The protein below binds the small molecule below.
Small molecule (SMILES): COc1cc(O)c([C@@H](CC(=O)N2C[C@H](C)C[C@H](C)C2)c2ccc3c(c2)OCO3)c(OC)c1

Binding-site contacts:
Ligand atom C23 contacts residue ALA67 of chain 1.A at 3.8 Å (hydrophobic).
Ligand atom C13 contacts residue MET105 of chain 1.A at 3.9 Å (hydrophobic).
Ligand atom C24 contacts residue PHE118 of chain 1.A at 3.9 Å (hydrophobic).
Ligand atom C7 contacts residue PHE118 of chain 1.A at 4.2 Å (hydrophobic).
Ligand atom O3 contacts residue GLN26 of chain 1.A at 4.0 Å.
Ligand atom C4 contacts residue HIS219 of chain 1.A at 3.2 Å.
Ligand atom O1 contacts residue CYS60 of chain 1.A at 4.0 Å.
Ligand atom C16 contacts residue PHE118 of chain 1.A at 3.7 Å (hydrophobic).
Ligand atom O5 contacts residue HIS63 of chain 1.A at 3.6 Å.
Ligand atom C18 contacts residue HIS63 of chain 1.A at 3.6 Å.
Ligand atom C7 contacts residue CYS60 of chain 1.A at 4.0 Å (hydrophobic).
Ligand atom O1 contacts residue HIS219 of chain 1.A at 3.0 Å (h-bond).
Ligand atom C25 contacts residue SER144 of chain 1.A at 4.2 Å.
Ligand atom C3 contacts residue PHE128 of chain 1.A at 4.1 Å (hydrophobic).
Ligand atom O2 contacts residue MET105 of chain 1.A at 4.0 Å.
Ligand atom C25 contacts residue ILE140 of chain 1.A at 3.7 Å (hydrophobic).
Ligand atom C14 contacts residue MET105 of chain 1.A at 3.9 Å (hydrophobic).
Ligand atom C7 contacts residue PHE128 of chain 1.A at 3.6 Å (hydrophobic).
Ligand atom C17 contacts residue MET105 of chain 1.A at 3.8 Å (hydrophobic).
Ligand atom O5 contacts residue GLN26 of chain 1.A at 4.2 Å.
Ligand atom C18 contacts residue PHE118 of chain 1.A at 3.8 Å (hydrophobic).
Ligand atom C20 contacts residue MET105 of chain 1.A at 3.6 Å (hydrophobic).
Ligand atom C22 contacts residue ILE140 of chain 1.A at 4.2 Å (hydrophobic).
Ligand atom C23 contacts residue HIS63 of chain 1.A at 3.8 Å.
Ligand atom O4 contacts residue HIS219 of chain 1.A at 3.6 Å (h-bond).
Ligand atom C24 contacts residue VAL116 of chain 1.A at 4.1 Å (hydrophobic).
Ligand atom C23 contacts residue GLN26 of chain 1.A at 3.3 Å.
Ligand atom C21 contacts residue MET105 of chain 1.A at 4.2 Å (hydrophobic).
Ligand atom O3 contacts residue HIS63 of chain 1.A at 4.1 Å.
Ligand atom O3 contacts residue ALA67 of chain 1.A at 3.5 Å.
Ligand atom O6 contacts residue MET105 of chain 1.A at 3.6 Å.
Ligand atom C25 contacts residue MET105 of chain 1.A at 3.6 Å (hydrophobic).
Ligand atom N1 contacts residue HIS219 of chain 1.A at 3.8 Å.
Ligand atom O6 contacts residue LEU102 of chain 1.A at 3.7 Å.
Ligand atom C8 contacts residue HIS219 of chain 1.A at 3.7 Å.
Ligand atom O6 contacts residue ILE140 of chain 1.A at 3.4 Å.
Ligand atom C1 contacts residue PHE128 of chain 1.A at 3.7 Å (hydrophobic).
Ligand atom C19 contacts residue HIS63 of chain 1.A at 3.6 Å.
Ligand atom O3 contacts residue MET105 of chain 1.A at 3.6 Å.
Ligand atom C22 contacts residue MET105 of chain 1.A at 3.7 Å (hydrophobic).

Sequence of chain 1.A:
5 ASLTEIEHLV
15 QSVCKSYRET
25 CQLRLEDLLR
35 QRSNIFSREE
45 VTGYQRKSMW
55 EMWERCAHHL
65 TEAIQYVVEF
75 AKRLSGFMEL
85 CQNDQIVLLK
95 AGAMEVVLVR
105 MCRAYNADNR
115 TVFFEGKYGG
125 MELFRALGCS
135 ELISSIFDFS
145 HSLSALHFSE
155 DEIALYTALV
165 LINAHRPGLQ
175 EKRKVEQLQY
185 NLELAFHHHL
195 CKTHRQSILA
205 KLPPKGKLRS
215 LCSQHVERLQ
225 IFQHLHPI